Binding-site contacts:
Ligand atom OP1 contacts residue ARG430 of chain 1.A at 3.0 Å (salt-bridge).
Ligand atom N4 contacts residue DC3 of chain 1.D at 3.2 Å (h-bond).
Ligand atom N2 contacts residue DC3 of chain 1.D at 2.8 Å (h-bond).
Ligand atom OP1 contacts residue GLU386 of chain 1.A at 2.6 Å (salt-bridge).
Ligand atom O6 contacts residue DC2 of chain 1.D at 2.9 Å (h-bond).
Ligand atom N2 contacts residue DG2 of chain 1.C at 3.2 Å (h-bond).
Ligand atom OP1 contacts residue LYS438 of chain 1.A at 2.7 Å (salt-bridge).
Ligand atom O2 contacts residue GLN429 of chain 1.A at 3.1 Å (h-bond).
Ligand atom O6 contacts residue DG1 of chain 1.D at 3.1 Å (h-bond).
Ligand atom O6 contacts residue DC1 of chain 1.C at 3.0 Å (h-bond).
Ligand atom O2 contacts residue DG2 of chain 1.C at 2.7 Å (h-bond).
Ligand atom N3 contacts residue DG2 of chain 1.C at 2.8 Å (h-bond).
Ligand atom O2 contacts residue ARG433 of chain 1.A at 3.1 Å (salt-bridge).
Ligand atom O2 contacts residue DG4 of chain 1.D at 2.8 Å (h-bond).
Ligand atom N3 contacts residue ARG387 of chain 1.A at 3.1 Å (salt-bridge).
Ligand atom C2 contacts residue DG4 of chain 1.D at 3.2 Å.
Ligand atom N3 contacts residue DG4 of chain 1.D at 2.9 Å (h-bond).
Ligand atom O4' contacts residue ARG387 of chain 1.A at 3.2 Å.
Ligand atom N3 contacts residue DA4 of chain 1.C at 2.7 Å (h-bond).
Ligand atom O5' contacts residue ASN445 of chain 1.A at 3.1 Å (h-bond).
Ligand atom N1 contacts residue DT3 of chain 1.C at 2.8 Å (h-bond).
Ligand atom N4 contacts residue DG4 of chain 1.D at 3.0 Å (h-bond).
Ligand atom N2 contacts residue DC2 of chain 1.D at 2.9 Å (h-bond).
Ligand atom N6 contacts residue DG2 of chain 1.C at 3.1 Å (h-bond).
Ligand atom OP1 contacts residue ARG387 of chain 1.A at 3.1 Å (salt-bridge).
Ligand atom N1 contacts residue DC2 of chain 1.D at 3.0 Å (h-bond).
Ligand atom N1 contacts residue DC1 of chain 1.C at 2.9 Å (h-bond).
Ligand atom OP2 contacts residue ARG430 of chain 1.A at 2.9 Å (salt-bridge).
Ligand atom O4' contacts residue ARG433 of chain 1.A at 3.1 Å (salt-bridge).
Ligand atom N2 contacts residue DC1 of chain 1.C at 2.8 Å (h-bond).
Ligand atom N6 contacts residue DT3 of chain 1.C at 3.0 Å (h-bond).
Ligand atom N4 contacts residue DG2 of chain 1.C at 2.9 Å (h-bond).
Ligand atom N4 contacts residue DG1 of chain 1.D at 3.0 Å (h-bond).
Ligand atom O2 contacts residue DG1 of chain 1.D at 2.8 Å (h-bond).
Ligand atom N3 contacts residue DG1 of chain 1.D at 2.9 Å (h-bond).
Ligand atom O6 contacts residue DC3 of chain 1.D at 2.9 Å (h-bond).
Ligand atom OP1 contacts residue ARG437 of chain 1.A at 2.6 Å (salt-bridge).
Ligand atom OP1 contacts residue PHE385 of chain 1.A at 3.2 Å.
Ligand atom N1 contacts residue DC3 of chain 1.D at 2.9 Å (h-bond).
Ligand atom O4 contacts residue DA4 of chain 1.C at 3.0 Å (h-bond).

The small molecule below binds the protein below.
Small molecule (SMILES): Cc1cn([C@H]2C[C@H](O[P](=O)(O)OC[C@H]3O[C@@H](n4cc(C)c(=O)[nH]c4=O)C[C@@H]3O[P](=O)(O)OC[C@H]3O[C@@H](n4cnc5c(N)ncnc54)C[C@@H]3O[P](=O)(O)OC[C@H]3O[C@@H](n4ccc(N)nc4=O)C[C@@H]3O[P](=O)(O)OC[C@H]3O[C@@H](n4cnc5c(=O)nc(N)[nH]c54)C[C@@H]3O)[C@@H](CO[P](=O)(O)O[C@H]3C[C@H](n4ccc(N)nc4=O)O[C@@H]3CO[P](=O)(O)O[C@H]3C[C@H](n4cnc5c(=O)nc(N)[nH]c54)O[C@@H]3CO[P](=O)(O)O[C@H]3C[C@H](n4cnc5c(=O)nc(N)[nH]c54)O[C@@H]3CO[P](=O)(O)O[C@H]3C[C@H](n4ccc(N)nc4=O)O[C@@H]3CO)O2)c(=O)[nH]c1=O

Sequence of chain 1.A:
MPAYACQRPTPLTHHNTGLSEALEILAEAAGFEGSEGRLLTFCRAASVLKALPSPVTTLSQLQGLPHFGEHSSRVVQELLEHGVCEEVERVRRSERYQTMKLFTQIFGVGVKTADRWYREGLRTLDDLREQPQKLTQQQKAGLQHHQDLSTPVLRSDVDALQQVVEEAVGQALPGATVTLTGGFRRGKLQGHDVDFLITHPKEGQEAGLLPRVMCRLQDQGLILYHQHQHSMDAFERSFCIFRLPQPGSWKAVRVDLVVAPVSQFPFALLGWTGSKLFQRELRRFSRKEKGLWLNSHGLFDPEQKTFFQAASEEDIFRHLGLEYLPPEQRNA